Sequence of chain 1.G:
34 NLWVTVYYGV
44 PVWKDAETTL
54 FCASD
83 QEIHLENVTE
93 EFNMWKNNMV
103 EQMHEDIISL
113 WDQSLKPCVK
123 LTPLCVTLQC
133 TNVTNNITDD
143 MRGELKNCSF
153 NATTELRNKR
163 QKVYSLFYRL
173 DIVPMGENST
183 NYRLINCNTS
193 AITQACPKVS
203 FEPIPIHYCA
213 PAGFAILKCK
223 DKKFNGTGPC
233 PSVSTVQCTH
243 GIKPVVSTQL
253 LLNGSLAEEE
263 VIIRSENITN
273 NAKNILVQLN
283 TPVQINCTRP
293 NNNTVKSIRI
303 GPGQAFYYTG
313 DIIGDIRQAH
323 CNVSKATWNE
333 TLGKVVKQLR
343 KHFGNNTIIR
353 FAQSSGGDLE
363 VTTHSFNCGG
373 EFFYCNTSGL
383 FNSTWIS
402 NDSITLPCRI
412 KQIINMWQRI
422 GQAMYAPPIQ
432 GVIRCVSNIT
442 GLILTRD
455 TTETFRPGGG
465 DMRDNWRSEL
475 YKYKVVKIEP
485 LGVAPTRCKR

The small molecule below binds the protein below.
Small molecule (SMILES): CC(=O)N[C@@H]1[C@@H](O)[C@H](O)[C@@H](CO)O[C@H]1O

Binding-site contacts:
Ligand atom C5 contacts residue THR271 of chain 1.G at 3.5 Å.
Ligand atom O5 contacts residue ASN269 of chain 1.G at 2.5 Å (h-bond).
Ligand atom C6 contacts residue THR271 of chain 1.G at 4.0 Å.
Ligand atom C3 contacts residue ASN269 of chain 1.G at 3.9 Å.
Ligand atom C2 contacts residue ASN269 of chain 1.G at 2.5 Å.
Ligand atom N2 contacts residue ASN269 of chain 1.G at 2.9 Å (h-bond).
Ligand atom C1 contacts residue ASN269 of chain 1.G at 1.5 Å.
Ligand atom C7 contacts residue ASN269 of chain 1.G at 3.7 Å.
Ligand atom C5 contacts residue ASN269 of chain 1.G at 3.8 Å.
Ligand atom C1 contacts residue THR271 of chain 1.G at 3.5 Å.
Ligand atom O7 contacts residue ASN269 of chain 1.G at 4.1 Å.
Ligand atom O5 contacts residue ASN272 of chain 1.G at 4.0 Å.
Ligand atom C4 contacts residue ASN269 of chain 1.G at 4.4 Å.
Ligand atom O5 contacts residue THR271 of chain 1.G at 3.3 Å (h-bond).